Binding-site contacts:
Ligand atom C4 contacts residue ASN280 of chain 1.B at 4.2 Å.
Ligand atom C5 contacts residue ASN280 of chain 1.B at 3.7 Å.
Ligand atom N2 contacts residue ASN280 of chain 1.B at 3.0 Å (h-bond).
Ligand atom C7 contacts residue ASN280 of chain 1.B at 4.1 Å.
Ligand atom C8 contacts residue ASN278 of chain 1.B at 4.4 Å.
Ligand atom O5 contacts residue ASN280 of chain 1.B at 2.3 Å (h-bond).
Ligand atom C1 contacts residue ASN280 of chain 1.B at 1.4 Å.
Ligand atom C2 contacts residue ASN280 of chain 1.B at 2.5 Å.
Ligand atom C3 contacts residue ASN280 of chain 1.B at 3.8 Å.
Ligand atom O6 contacts residue LYS556 of chain 1.A at 3.8 Å.

Sequence of chain 1.B:
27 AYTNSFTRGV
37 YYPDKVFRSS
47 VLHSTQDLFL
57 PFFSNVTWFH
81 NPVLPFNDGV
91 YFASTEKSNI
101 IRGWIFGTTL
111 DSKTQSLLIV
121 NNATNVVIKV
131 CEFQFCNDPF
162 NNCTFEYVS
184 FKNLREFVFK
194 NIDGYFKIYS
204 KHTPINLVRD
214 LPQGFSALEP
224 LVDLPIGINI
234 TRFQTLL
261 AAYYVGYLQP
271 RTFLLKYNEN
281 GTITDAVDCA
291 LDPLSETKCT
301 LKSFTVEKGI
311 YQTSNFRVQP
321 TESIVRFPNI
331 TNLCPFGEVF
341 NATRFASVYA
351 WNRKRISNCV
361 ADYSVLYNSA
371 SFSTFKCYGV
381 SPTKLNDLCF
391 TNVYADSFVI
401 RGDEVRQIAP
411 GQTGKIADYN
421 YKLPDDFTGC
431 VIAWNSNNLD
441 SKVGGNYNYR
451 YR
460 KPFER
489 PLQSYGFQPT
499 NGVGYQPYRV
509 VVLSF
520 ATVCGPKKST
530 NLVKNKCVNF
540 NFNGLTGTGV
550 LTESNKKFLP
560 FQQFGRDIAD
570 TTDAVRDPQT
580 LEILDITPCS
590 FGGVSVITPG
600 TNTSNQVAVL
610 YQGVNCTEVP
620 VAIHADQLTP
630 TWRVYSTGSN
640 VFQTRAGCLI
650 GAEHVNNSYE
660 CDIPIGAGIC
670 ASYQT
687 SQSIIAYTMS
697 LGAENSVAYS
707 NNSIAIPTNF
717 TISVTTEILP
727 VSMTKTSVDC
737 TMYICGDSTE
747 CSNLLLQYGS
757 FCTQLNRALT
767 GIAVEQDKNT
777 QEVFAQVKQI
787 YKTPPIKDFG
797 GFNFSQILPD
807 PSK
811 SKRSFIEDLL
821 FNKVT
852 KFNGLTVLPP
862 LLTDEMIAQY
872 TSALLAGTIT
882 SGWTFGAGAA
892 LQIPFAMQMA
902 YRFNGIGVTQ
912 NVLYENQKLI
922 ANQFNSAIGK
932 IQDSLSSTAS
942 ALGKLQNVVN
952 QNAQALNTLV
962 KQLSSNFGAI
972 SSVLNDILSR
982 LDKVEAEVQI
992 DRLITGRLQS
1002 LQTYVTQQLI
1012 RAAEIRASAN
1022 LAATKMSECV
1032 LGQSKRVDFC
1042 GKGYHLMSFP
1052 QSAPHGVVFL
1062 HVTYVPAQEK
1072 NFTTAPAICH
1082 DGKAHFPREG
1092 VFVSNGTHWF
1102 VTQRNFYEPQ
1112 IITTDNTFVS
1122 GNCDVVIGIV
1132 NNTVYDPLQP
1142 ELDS

The protein below binds the small molecule below.
Small molecule (SMILES): CC(=O)N[C@@H]1[C@@H](O)[C@H](O)[C@@H](CO)O[C@H]1O

Sequence of chain 1.A:
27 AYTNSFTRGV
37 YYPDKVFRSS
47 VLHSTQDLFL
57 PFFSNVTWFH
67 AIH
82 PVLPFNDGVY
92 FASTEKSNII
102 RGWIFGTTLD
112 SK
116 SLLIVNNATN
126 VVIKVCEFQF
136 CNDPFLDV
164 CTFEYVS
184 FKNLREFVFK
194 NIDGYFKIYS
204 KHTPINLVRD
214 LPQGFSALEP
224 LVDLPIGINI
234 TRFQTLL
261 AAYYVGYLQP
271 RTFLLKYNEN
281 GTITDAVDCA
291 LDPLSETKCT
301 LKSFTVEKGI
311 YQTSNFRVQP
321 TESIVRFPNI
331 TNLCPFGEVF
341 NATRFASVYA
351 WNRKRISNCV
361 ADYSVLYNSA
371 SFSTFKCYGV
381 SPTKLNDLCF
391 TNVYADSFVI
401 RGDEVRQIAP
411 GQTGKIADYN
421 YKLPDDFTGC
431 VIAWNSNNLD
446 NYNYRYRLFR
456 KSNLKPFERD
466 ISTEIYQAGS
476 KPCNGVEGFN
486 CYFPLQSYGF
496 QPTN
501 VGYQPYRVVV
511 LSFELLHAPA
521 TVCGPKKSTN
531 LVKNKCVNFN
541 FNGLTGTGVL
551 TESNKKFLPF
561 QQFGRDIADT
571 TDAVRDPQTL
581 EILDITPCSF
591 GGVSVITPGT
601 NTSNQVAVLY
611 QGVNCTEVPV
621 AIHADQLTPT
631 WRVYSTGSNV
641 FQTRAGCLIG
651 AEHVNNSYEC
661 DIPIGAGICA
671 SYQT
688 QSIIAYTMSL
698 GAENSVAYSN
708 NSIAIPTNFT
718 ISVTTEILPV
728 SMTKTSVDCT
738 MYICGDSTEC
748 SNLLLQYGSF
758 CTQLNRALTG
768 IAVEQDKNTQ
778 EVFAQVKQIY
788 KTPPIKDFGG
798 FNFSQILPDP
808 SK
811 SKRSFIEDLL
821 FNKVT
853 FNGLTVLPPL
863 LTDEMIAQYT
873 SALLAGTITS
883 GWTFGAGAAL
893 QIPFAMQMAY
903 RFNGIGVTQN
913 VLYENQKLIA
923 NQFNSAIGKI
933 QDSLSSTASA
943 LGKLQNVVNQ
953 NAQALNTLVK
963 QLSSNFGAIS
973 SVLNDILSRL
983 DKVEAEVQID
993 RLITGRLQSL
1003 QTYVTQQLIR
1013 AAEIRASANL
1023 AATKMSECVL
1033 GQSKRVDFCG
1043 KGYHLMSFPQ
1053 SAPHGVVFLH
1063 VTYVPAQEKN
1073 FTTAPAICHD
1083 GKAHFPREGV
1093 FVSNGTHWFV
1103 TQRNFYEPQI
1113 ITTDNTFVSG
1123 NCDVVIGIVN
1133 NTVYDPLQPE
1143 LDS